Binding-site contacts:
Ligand atom C8 contacts residue ILE156 of chain 1.C at 3.9 Å (hydrophobic).
Ligand atom O7 contacts residue LEU161 of chain 1.C at 4.2 Å.
Ligand atom O6 contacts residue ASN118 of chain 1.C at 4.5 Å.
Ligand atom C7 contacts residue LEU161 of chain 1.C at 4.1 Å (hydrophobic).
Ligand atom O7 contacts residue ILE156 of chain 1.C at 3.9 Å.
Ligand atom C8 contacts residue SER158 of chain 1.C at 3.5 Å.
Ligand atom C1 contacts residue ASN118 of chain 1.C at 1.4 Å.
Ligand atom C8 contacts residue LEU161 of chain 1.C at 3.5 Å (hydrophobic).
Ligand atom C5 contacts residue THR120 of chain 1.C at 3.7 Å.
Ligand atom O7 contacts residue HIS220 of chain 1.C at 3.6 Å (h-bond).
Ligand atom O7 contacts residue ASN118 of chain 1.C at 3.0 Å (h-bond).
Ligand atom C7 contacts residue ILE156 of chain 1.C at 4.2 Å (hydrophobic).
Ligand atom C8 contacts residue ARG157 of chain 1.C at 4.3 Å.
Ligand atom O6 contacts residue THR120 of chain 1.C at 3.2 Å (h-bond).
Ligand atom C3 contacts residue ASN118 of chain 1.C at 3.8 Å.
Ligand atom O5 contacts residue THR120 of chain 1.C at 3.8 Å.
Ligand atom C4 contacts residue THR120 of chain 1.C at 4.4 Å.
Ligand atom C2 contacts residue THR120 of chain 1.C at 4.5 Å.
Ligand atom C4 contacts residue ASN118 of chain 1.C at 4.2 Å.
Ligand atom C6 contacts residue THR120 of chain 1.C at 4.1 Å.
Ligand atom O5 contacts residue ASN118 of chain 1.C at 2.4 Å (h-bond).
Ligand atom N2 contacts residue ASN118 of chain 1.C at 2.8 Å (h-bond).
Ligand atom O6 contacts residue PRO122 of chain 1.C at 4.1 Å.
Ligand atom C1 contacts residue THR120 of chain 1.C at 3.8 Å.
Ligand atom C3 contacts residue THR120 of chain 1.C at 4.2 Å.
Ligand atom C5 contacts residue ASN118 of chain 1.C at 3.7 Å.
Ligand atom O6 contacts residue GLY121 of chain 1.C at 4.2 Å.
Ligand atom C2 contacts residue ASN118 of chain 1.C at 2.4 Å.
Ligand atom C8 contacts residue ASN118 of chain 1.C at 4.2 Å.
Ligand atom C7 contacts residue ASN118 of chain 1.C at 3.1 Å.

Sequence of chain 1.C:
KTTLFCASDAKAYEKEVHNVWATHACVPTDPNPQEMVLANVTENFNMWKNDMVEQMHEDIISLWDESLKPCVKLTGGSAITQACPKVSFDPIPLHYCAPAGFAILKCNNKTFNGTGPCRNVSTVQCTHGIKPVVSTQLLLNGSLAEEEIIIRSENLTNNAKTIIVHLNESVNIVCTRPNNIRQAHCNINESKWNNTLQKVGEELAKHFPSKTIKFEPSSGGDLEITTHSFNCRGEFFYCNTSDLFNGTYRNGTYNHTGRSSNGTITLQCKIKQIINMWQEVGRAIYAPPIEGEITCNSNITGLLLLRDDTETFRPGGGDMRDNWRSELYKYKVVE

A protein and the small-molecule ligand that binds it are described below.
Small molecule (SMILES): CC(=O)N[C@@H]1[C@@H](O)[C@H](O)[C@@H](CO)O[C@H]1O